A small-molecule ligand and the protein it binds are described below.
Small molecule (SMILES): Cc1cn([C@H]2C[C@H](O)[C@@H](CO[P](=O)(O)O[P](=O)(O)O[C@H]3O[C@H](C)[C@@H](O)[C@H](N)[C@H]3O)O2)c(=O)[nH]c1=O

Sequence of chain 1.A:
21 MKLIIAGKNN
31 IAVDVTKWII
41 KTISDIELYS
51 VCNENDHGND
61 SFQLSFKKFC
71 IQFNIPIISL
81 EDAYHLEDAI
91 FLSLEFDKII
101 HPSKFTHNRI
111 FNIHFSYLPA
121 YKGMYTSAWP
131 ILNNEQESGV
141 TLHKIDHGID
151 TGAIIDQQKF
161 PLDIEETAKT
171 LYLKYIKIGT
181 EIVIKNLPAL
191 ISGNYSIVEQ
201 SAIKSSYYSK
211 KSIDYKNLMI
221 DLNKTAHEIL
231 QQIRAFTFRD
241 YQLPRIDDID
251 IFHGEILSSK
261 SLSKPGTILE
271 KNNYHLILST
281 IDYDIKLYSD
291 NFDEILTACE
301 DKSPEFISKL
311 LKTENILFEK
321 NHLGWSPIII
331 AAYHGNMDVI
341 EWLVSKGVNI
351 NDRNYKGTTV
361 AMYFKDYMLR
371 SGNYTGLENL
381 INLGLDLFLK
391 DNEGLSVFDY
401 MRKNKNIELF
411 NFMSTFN

Binding-site contacts:
Ligand atom O2A contacts residue TRP325 of chain 1.A at 2.9 Å (h-bond).
Ligand atom O4' contacts residue TRP325 of chain 1.A at 3.5 Å.
Ligand atom O2Q contacts residue TYR400 of chain 1.A at 3.8 Å.
Ligand atom C5M contacts residue ILE329 of chain 1.A at 3.7 Å (hydrophobic).
Ligand atom O4 contacts residue ILE330 of chain 1.A at 3.5 Å.
Ligand atom O4 contacts residue TYR333 of chain 1.A at 3.6 Å.
Ligand atom O4Q contacts residue MET362 of chain 1.A at 3.0 Å (h-bond).
Ligand atom O2B contacts residue THR358 of chain 1.A at 2.5 Å (h-bond).
Ligand atom O2A contacts residue TYR363 of chain 1.A at 2.7 Å (h-bond).
Ligand atom O1B contacts residue LYS356 of chain 1.A at 3.6 Å.
Ligand atom C4Q contacts residue ASP366 of chain 1.A at 3.4 Å.
Ligand atom N1 contacts residue TRP325 of chain 1.A at 3.7 Å.
Ligand atom N3 contacts residue TYR333 of chain 1.A at 3.4 Å.
Ligand atom O2B contacts residue LYS356 of chain 1.A at 3.1 Å.
Ligand atom O2A contacts residue ASN354 of chain 1.A at 2.8 Å (h-bond).
Ligand atom PB contacts residue THR358 of chain 1.A at 3.5 Å.
Ligand atom O5' contacts residue TRP325 of chain 1.A at 3.5 Å.
Ligand atom C6Q contacts residue TYR363 of chain 1.A at 3.6 Å (hydrophobic).
Ligand atom C5 contacts residue TRP325 of chain 1.A at 3.5 Å (hydrophobic).
Ligand atom C5 contacts residue TYR333 of chain 1.A at 3.6 Å (hydrophobic).
Ligand atom C6Q contacts residue TYR333 of chain 1.A at 3.8 Å (hydrophobic).
Ligand atom PA contacts residue TRP325 of chain 1.A at 3.8 Å.
Ligand atom N3Q contacts residue TYR400 of chain 1.A at 3.5 Å.
Ligand atom C2' contacts residue TYR333 of chain 1.A at 3.5 Å (hydrophobic).
Ligand atom O4 contacts residue HIS334 of chain 1.A at 3.2 Å (h-bond).
Ligand atom PB contacts residue LYS356 of chain 1.A at 3.9 Å.
Ligand atom O2B contacts residue ASN354 of chain 1.A at 3.0 Å (h-bond).
Ligand atom N1 contacts residue TYR333 of chain 1.A at 3.6 Å.
Ligand atom C4 contacts residue TYR333 of chain 1.A at 3.3 Å (hydrophobic).
Ligand atom C2 contacts residue TYR333 of chain 1.A at 3.3 Å (hydrophobic).
Ligand atom PA contacts residue ASN354 of chain 1.A at 3.7 Å.
Ligand atom C6 contacts residue TRP325 of chain 1.A at 3.3 Å (hydrophobic).
Ligand atom O3B contacts residue THR358 of chain 1.A at 3.4 Å (h-bond).
Ligand atom O1A contacts residue ASN354 of chain 1.A at 3.8 Å.
Ligand atom C6Q contacts residue ASP366 of chain 1.A at 3.4 Å.
Ligand atom O2 contacts residue TYR333 of chain 1.A at 3.6 Å.
Ligand atom C5M contacts residue TRP325 of chain 1.A at 3.6 Å (hydrophobic).
Ligand atom O1A contacts residue LYS356 of chain 1.A at 2.6 Å (salt-bridge).
Ligand atom O4Q contacts residue ASP366 of chain 1.A at 2.9 Å (salt-bridge).
Ligand atom C1' contacts residue TYR333 of chain 1.A at 3.8 Å (hydrophobic).